Binding-site contacts:
Ligand atom C5 contacts residue ASN212 of chain 5.E at 3.7 Å.
Ligand atom C3 contacts residue ASN212 of chain 5.E at 3.8 Å.
Ligand atom C1 contacts residue ILE211 of chain 5.E at 4.2 Å (hydrophobic).
Ligand atom C7 contacts residue ASN212 of chain 5.E at 3.9 Å.
Ligand atom C4 contacts residue ASN212 of chain 5.E at 4.2 Å.
Ligand atom C2 contacts residue ASN212 of chain 5.E at 2.4 Å.
Ligand atom O7 contacts residue ASN212 of chain 5.E at 4.5 Å.
Ligand atom N2 contacts residue ILE211 of chain 5.E at 4.3 Å.
Ligand atom N2 contacts residue ASN212 of chain 5.E at 2.9 Å (h-bond).
Ligand atom O5 contacts residue ASN212 of chain 5.E at 2.4 Å (h-bond).
Ligand atom C1 contacts residue ASN212 of chain 5.E at 1.4 Å.

Sequence of chain 5.E:
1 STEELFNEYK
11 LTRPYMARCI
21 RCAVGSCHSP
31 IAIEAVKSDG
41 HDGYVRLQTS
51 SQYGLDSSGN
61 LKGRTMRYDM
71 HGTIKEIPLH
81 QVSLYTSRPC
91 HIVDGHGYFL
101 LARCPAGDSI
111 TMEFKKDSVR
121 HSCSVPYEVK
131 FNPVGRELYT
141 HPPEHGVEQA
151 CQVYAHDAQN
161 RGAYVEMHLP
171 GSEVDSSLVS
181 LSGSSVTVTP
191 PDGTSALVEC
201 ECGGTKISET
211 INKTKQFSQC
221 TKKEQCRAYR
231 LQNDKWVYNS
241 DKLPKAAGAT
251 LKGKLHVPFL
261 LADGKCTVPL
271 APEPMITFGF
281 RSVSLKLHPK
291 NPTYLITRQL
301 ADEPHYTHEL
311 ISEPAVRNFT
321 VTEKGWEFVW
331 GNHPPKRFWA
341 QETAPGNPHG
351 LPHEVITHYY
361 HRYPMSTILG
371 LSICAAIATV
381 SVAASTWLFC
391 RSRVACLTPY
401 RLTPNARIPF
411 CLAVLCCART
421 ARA

A protein and the small-molecule ligand that binds it are described below.
Small molecule (SMILES): CC(=O)N[C@@H]1[C@@H](O)[C@H](O)[C@@H](CO)O[C@H]1O